Sequence of chain 1.A:
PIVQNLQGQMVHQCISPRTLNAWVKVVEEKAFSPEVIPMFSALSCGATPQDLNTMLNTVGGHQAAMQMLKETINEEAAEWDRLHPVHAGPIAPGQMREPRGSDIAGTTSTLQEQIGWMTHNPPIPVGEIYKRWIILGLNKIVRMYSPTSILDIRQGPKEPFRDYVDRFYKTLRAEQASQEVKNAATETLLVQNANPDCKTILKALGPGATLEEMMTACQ

Binding-site contacts:
Ligand atom C9 contacts residue ASN53 of chain 1.A at 3.3 Å.
Ligand atom C6 contacts residue LEU56 of chain 1.A at 3.8 Å (hydrophobic).
Ligand atom C12 contacts residue ASN74 of chain 1.A at 4.0 Å.
Ligand atom N1 contacts residue ASN57 of chain 1.A at 3.0 Å (h-bond).
Ligand atom C10 contacts residue LYS70 of chain 1.A at 3.9 Å.
Ligand atom N3 contacts residue MET66 of chain 1.A at 3.6 Å.
Ligand atom C5 contacts residue ILE73 of chain 1.A at 3.6 Å (hydrophobic).
Ligand atom O8 contacts residue ASN57 of chain 1.A at 3.2 Å (h-bond).
Ligand atom C12 contacts residue LYS70 of chain 1.A at 3.8 Å.
Ligand atom C13 contacts residue ASN74 of chain 1.A at 4.3 Å.
Ligand atom C6 contacts residue LYS70 of chain 1.A at 3.9 Å.
Ligand atom C9 contacts residue TYR130 of chain 1.A at 4.0 Å (hydrophobic).
Ligand atom C5 contacts residue LEU69 of chain 1.A at 4.0 Å (hydrophobic).
Ligand atom C14 contacts residue GLN179 of chain 5.A at 3.9 Å.
Ligand atom C11 contacts residue LYS70 of chain 1.A at 4.0 Å.
Ligand atom C4 contacts residue LEU69 of chain 1.A at 3.7 Å (hydrophobic).
Ligand atom C2 contacts residue ASN57 of chain 1.A at 3.5 Å.
Ligand atom C2 contacts residue LYS70 of chain 1.A at 3.9 Å.
Ligand atom C4 contacts residue MET66 of chain 1.A at 3.3 Å (hydrophobic).
Ligand atom C14 contacts residue LYS70 of chain 1.A at 3.5 Å.
Ligand atom C5 contacts residue LYS70 of chain 1.A at 3.5 Å.
Ligand atom N1 contacts residue LYS70 of chain 1.A at 4.2 Å.
Ligand atom C5 contacts residue MET66 of chain 1.A at 4.2 Å (hydrophobic).
Ligand atom O8 contacts residue ASN53 of chain 1.A at 3.7 Å.
Ligand atom C6 contacts residue TYR130 of chain 1.A at 4.2 Å (hydrophobic).
Ligand atom N1 contacts residue LEU56 of chain 1.A at 3.8 Å.
Ligand atom C2 contacts residue LEU56 of chain 1.A at 3.9 Å (hydrophobic).
Ligand atom C6 contacts residue ILE73 of chain 1.A at 4.0 Å (hydrophobic).
Ligand atom C4 contacts residue LYS70 of chain 1.A at 3.6 Å.
Ligand atom C5 contacts residue LEU56 of chain 1.A at 3.7 Å (hydrophobic).
Ligand atom C11 contacts residue TYR130 of chain 1.A at 4.2 Å (hydrophobic).
Ligand atom N3 contacts residue LEU56 of chain 1.A at 4.2 Å.
Ligand atom C13 contacts residue LYS70 of chain 1.A at 3.7 Å.
Ligand atom C15 contacts residue LYS70 of chain 1.A at 3.4 Å.
Ligand atom N3 contacts residue LYS70 of chain 1.A at 4.0 Å.
Ligand atom C7 contacts residue LYS70 of chain 1.A at 4.0 Å.
Ligand atom N1 contacts residue MET66 of chain 1.A at 4.2 Å.
Ligand atom C7 contacts residue ASN57 of chain 1.A at 3.6 Å.
Ligand atom C7 contacts residue LEU56 of chain 1.A at 4.0 Å (hydrophobic).
Ligand atom C4 contacts residue LEU56 of chain 1.A at 4.1 Å (hydrophobic).

Sequence of chain 5.A:
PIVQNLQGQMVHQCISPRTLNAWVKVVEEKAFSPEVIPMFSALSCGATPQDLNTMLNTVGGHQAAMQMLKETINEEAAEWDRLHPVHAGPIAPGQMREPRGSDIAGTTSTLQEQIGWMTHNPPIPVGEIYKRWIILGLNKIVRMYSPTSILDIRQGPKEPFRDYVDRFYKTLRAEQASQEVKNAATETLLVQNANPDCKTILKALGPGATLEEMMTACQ

The protein below binds the small molecule below.
Small molecule (SMILES): Nc1ncccc1OCc1ccccc1